Binding-site contacts:
Ligand atom N10 contacts residue ALA156 of chain 1.A at 3.5 Å.
Ligand atom C07 contacts residue ILE214 of chain 1.A at 3.7 Å (hydrophobic).
Ligand atom C12 contacts residue ALA156 of chain 1.A at 3.5 Å (hydrophobic).
Ligand atom CL1 contacts residue ILE214 of chain 1.A at 3.1 Å.
Ligand atom C07 contacts residue TYR52 of chain 1.A at 3.9 Å (hydrophobic).
Ligand atom C16 contacts residue TRP51 of chain 1.A at 3.6 Å (hydrophobic).
Ligand atom N14 contacts residue HIS312 of chain 1.A at 3.3 Å (h-bond).
Ligand atom C02 contacts residue ILE214 of chain 1.A at 3.5 Å (hydrophobic).
Ligand atom N15 contacts residue TRP51 of chain 1.A at 3.3 Å.
Ligand atom O13 contacts residue ALA156 of chain 1.A at 3.1 Å (h-bond).
Ligand atom C16 contacts residue PHE191 of chain 1.A at 4.0 Å (hydrophobic).
Ligand atom N10 contacts residue TRP51 of chain 1.A at 3.8 Å.
Ligand atom CL1 contacts residue PHE243 of chain 1.A at 3.7 Å.
Ligand atom C18 contacts residue TRP51 of chain 1.A at 3.7 Å (hydrophobic).
Ligand atom C04 contacts residue THR159 of chain 1.A at 3.8 Å.
Ligand atom C17 contacts residue TRP51 of chain 1.A at 3.4 Å (hydrophobic).
Ligand atom O13 contacts residue TRP51 of chain 1.A at 2.7 Å (h-bond).
Ligand atom S08 contacts residue VAL110 of chain 1.A at 3.7 Å.
Ligand atom N15 contacts residue ALA265 of chain 1.A at 3.2 Å.
Ligand atom C12 contacts residue TRP51 of chain 1.A at 3.4 Å (hydrophobic).
Ligand atom N14 contacts residue SER155 of chain 1.A at 3.5 Å.
Ligand atom O13 contacts residue GLY50 of chain 1.A at 2.9 Å (h-bond).
Ligand atom C03 contacts residue PHE243 of chain 1.A at 3.9 Å (hydrophobic).
Ligand atom C05 contacts residue THR159 of chain 1.A at 3.4 Å.
Ligand atom C03 contacts residue PHE242 of chain 1.A at 3.7 Å (hydrophobic).
Ligand atom C05 contacts residue PHE191 of chain 1.A at 3.7 Å (hydrophobic).
Ligand atom S08 contacts residue TYR52 of chain 1.A at 3.6 Å.
Ligand atom N11 contacts residue TRP51 of chain 1.A at 3.8 Å.
Ligand atom C16 contacts residue ALA265 of chain 1.A at 3.9 Å (hydrophobic).
Ligand atom O13 contacts residue SER155 of chain 1.A at 3.3 Å.
Ligand atom C17 contacts residue PHE191 of chain 1.A at 3.5 Å (hydrophobic).
Ligand atom N14 contacts residue TRP51 of chain 1.A at 3.5 Å (h-bond).
Ligand atom C04 contacts residue PHE191 of chain 1.A at 3.5 Å (hydrophobic).
Ligand atom C17 contacts residue ALA265 of chain 1.A at 3.9 Å (hydrophobic).
Ligand atom C18 contacts residue PHE191 of chain 1.A at 3.6 Å (hydrophobic).
Ligand atom C12 contacts residue SER155 of chain 1.A at 3.4 Å.
Ligand atom N15 contacts residue HIS312 of chain 1.A at 3.5 Å (h-bond).
Ligand atom N11 contacts residue ALA156 of chain 1.A at 3.7 Å.
Ligand atom C04 contacts residue PHE242 of chain 1.A at 3.2 Å (hydrophobic).
Ligand atom CL1 contacts residue PRO210 of chain 1.A at 3.0 Å.

Sequence of chain 1.A:
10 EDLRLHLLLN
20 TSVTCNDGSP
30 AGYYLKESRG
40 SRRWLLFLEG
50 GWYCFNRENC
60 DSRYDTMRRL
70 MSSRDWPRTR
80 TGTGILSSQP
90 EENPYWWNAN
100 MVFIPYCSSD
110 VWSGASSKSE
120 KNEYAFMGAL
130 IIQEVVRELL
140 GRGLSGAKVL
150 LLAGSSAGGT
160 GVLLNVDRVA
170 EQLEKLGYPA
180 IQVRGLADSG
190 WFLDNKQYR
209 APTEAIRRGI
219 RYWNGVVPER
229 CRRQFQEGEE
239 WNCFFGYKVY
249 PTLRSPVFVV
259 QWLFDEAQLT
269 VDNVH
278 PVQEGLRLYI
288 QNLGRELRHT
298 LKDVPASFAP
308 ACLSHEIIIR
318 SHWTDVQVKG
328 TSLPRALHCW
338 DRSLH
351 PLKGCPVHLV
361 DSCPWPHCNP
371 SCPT

This small molecule binds to this protein.
Small molecule (SMILES): O=c1[nH]nc2ccc(Sc3cccc(Cl)c3)nn12